The small molecule below binds the protein below.
Small molecule (SMILES): CC(=O)N[C@@H]1[C@@H](O)[C@H](O)[C@@H](CO)O[C@H]1O

Binding-site contacts:
Ligand atom O6 contacts residue ASN88 of chain 1.E at 4.0 Å.
Ligand atom C7 contacts residue ASN88 of chain 1.E at 3.9 Å.
Ligand atom O6 contacts residue GLY89 of chain 1.E at 4.0 Å.
Ligand atom O5 contacts residue ASN88 of chain 1.E at 2.3 Å (h-bond).
Ligand atom O7 contacts residue ASN88 of chain 1.E at 3.9 Å.
Ligand atom C5 contacts residue ASN88 of chain 1.E at 3.6 Å.
Ligand atom C8 contacts residue SER55 of chain 1.E at 3.4 Å.
Ligand atom C4 contacts residue ASN88 of chain 1.E at 4.2 Å.
Ligand atom N2 contacts residue ASN88 of chain 1.E at 3.1 Å (h-bond).
Ligand atom C2 contacts residue ASN88 of chain 1.E at 2.5 Å.
Ligand atom C8 contacts residue ILE58 of chain 1.E at 3.3 Å (hydrophobic).
Ligand atom O5 contacts residue GLY89 of chain 1.E at 4.0 Å.
Ligand atom C3 contacts residue ASN88 of chain 1.E at 3.8 Å.
Ligand atom C7 contacts residue ILE58 of chain 1.E at 3.5 Å (hydrophobic).
Ligand atom C1 contacts residue GLY89 of chain 1.E at 4.5 Å.
Ligand atom N2 contacts residue ILE58 of chain 1.E at 4.0 Å.
Ligand atom O7 contacts residue ILE58 of chain 1.E at 3.9 Å.
Ligand atom C1 contacts residue ASN88 of chain 1.E at 1.4 Å.

Sequence of chain 1.E:
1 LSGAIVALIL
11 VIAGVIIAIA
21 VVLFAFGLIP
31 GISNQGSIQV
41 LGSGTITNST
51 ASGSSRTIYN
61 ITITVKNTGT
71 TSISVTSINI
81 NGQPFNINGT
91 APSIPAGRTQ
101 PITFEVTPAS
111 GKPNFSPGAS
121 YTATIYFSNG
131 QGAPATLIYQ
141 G